Sequence of chain 3.A:
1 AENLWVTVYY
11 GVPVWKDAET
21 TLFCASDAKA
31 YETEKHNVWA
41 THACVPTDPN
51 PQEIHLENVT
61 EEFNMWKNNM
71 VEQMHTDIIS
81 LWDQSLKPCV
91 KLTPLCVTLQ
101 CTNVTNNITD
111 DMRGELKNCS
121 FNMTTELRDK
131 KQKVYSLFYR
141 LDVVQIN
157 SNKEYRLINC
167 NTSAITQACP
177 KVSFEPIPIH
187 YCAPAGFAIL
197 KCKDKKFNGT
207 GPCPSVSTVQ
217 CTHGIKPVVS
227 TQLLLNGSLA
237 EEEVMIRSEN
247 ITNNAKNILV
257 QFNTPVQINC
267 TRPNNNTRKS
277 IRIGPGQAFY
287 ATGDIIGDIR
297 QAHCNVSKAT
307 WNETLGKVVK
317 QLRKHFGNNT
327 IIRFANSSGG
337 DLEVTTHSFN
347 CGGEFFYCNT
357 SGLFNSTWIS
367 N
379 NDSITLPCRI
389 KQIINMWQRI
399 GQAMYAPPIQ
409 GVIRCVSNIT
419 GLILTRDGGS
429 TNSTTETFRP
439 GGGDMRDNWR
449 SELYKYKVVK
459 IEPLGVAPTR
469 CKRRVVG

Binding-site contacts:
Ligand atom C7 contacts residue LYS133 of chain 3.A at 3.7 Å.
Ligand atom O5 contacts residue ASN122 of chain 3.A at 2.4 Å (h-bond).
Ligand atom C8 contacts residue ASP129 of chain 1.A at 4.5 Å.
Ligand atom C8 contacts residue GLN100 of chain 3.A at 3.8 Å.
Ligand atom N2 contacts residue LYS133 of chain 3.A at 3.0 Å (salt-bridge).
Ligand atom O6 contacts residue LYS131 of chain 3.A at 3.1 Å.
Ligand atom O7 contacts residue SER120 of chain 3.A at 3.8 Å.
Ligand atom C7 contacts residue GLN100 of chain 3.A at 3.2 Å.
Ligand atom O7 contacts residue LYS133 of chain 3.A at 3.6 Å.
Ligand atom O7 contacts residue GLN100 of chain 3.A at 2.9 Å (h-bond).
Ligand atom C7 contacts residue ASN122 of chain 3.A at 3.3 Å.
Ligand atom C2 contacts residue ASN122 of chain 3.A at 2.4 Å.
Ligand atom C1 contacts residue LYS133 of chain 3.A at 3.8 Å.
Ligand atom C5 contacts residue ASN122 of chain 3.A at 3.7 Å.
Ligand atom C3 contacts residue LYS133 of chain 3.A at 4.1 Å.
Ligand atom C8 contacts residue THR98 of chain 3.A at 3.4 Å.
Ligand atom C4 contacts residue ASN122 of chain 3.A at 4.2 Å.
Ligand atom C6 contacts residue LYS131 of chain 3.A at 4.3 Å.
Ligand atom N2 contacts residue ASN122 of chain 3.A at 2.9 Å (h-bond).
Ligand atom O7 contacts residue ASN122 of chain 3.A at 4.2 Å.
Ligand atom C2 contacts residue LYS133 of chain 3.A at 3.9 Å.
Ligand atom C3 contacts residue ASN122 of chain 3.A at 3.8 Å.
Ligand atom C8 contacts residue ASN122 of chain 3.A at 3.4 Å.
Ligand atom N2 contacts residue GLN100 of chain 3.A at 3.9 Å.
Ligand atom O7 contacts residue THR98 of chain 3.A at 4.2 Å.
Ligand atom O7 contacts residue PHE121 of chain 3.A at 3.9 Å.
Ligand atom O3 contacts residue GLN100 of chain 3.A at 4.2 Å.
Ligand atom C1 contacts residue ASN122 of chain 3.A at 1.4 Å.

A small-molecule ligand and the protein it binds are described below.
Small molecule (SMILES): CC(=O)N[C@H]1[C@H](O[C@H]2[C@H](O)[C@@H](NC(C)=O)CO[C@@H]2CO)O[C@H](CO)[C@@H](O)[C@@H]1O

Sequence of chain 1.A:
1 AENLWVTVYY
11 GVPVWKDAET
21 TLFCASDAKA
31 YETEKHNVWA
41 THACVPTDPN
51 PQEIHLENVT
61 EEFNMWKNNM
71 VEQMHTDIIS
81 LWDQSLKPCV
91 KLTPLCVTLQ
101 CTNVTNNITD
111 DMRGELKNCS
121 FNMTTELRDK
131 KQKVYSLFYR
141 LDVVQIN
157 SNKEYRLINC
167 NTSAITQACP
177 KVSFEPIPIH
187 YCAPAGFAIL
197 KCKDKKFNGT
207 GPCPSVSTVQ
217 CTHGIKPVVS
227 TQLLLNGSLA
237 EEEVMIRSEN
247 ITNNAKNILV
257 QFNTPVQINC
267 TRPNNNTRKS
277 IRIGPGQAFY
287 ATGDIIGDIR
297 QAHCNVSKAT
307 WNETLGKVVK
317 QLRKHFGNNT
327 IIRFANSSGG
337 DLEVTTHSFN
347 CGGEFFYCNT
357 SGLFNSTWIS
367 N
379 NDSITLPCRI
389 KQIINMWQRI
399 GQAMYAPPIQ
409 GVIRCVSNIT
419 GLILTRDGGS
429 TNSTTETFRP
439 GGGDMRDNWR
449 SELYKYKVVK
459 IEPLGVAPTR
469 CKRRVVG